Binding-site contacts:
Ligand atom C20 contacts residue VAL246 of chain 1.A at 3.6 Å (hydrophobic).
Ligand atom C21 contacts residue LYS242 of chain 1.A at 3.6 Å.
Ligand atom C17 contacts residue PHE300 of chain 1.A at 3.7 Å (hydrophobic).
Ligand atom C13 contacts residue TYR267 of chain 1.A at 3.8 Å (hydrophobic).
Ligand atom N10 contacts residue PHE300 of chain 1.A at 3.6 Å.
Ligand atom C4 contacts residue ILE263 of chain 1.A at 3.6 Å (hydrophobic).
Ligand atom C26 contacts residue MET189 of chain 1.A at 3.5 Å (hydrophobic).
Ligand atom N10 contacts residue ASN248 of chain 1.A at 3.0 Å (h-bond).
Ligand atom N3 contacts residue PHE300 of chain 1.A at 3.4 Å.
Ligand atom C8 contacts residue TYR74 of chain 1.A at 3.5 Å (hydrophobic).
Ligand atom C14 contacts residue VAL246 of chain 1.A at 3.8 Å (hydrophobic).
Ligand atom N1 contacts residue PHE300 of chain 1.A at 3.5 Å.
Ligand atom C16 contacts residue PHE304 of chain 1.A at 3.8 Å (hydrophobic).
Ligand atom F23 contacts residue MET189 of chain 1.A at 3.2 Å.
Ligand atom C26 contacts residue PHE304 of chain 1.A at 3.8 Å (hydrophobic).
Ligand atom N9 contacts residue PHE300 of chain 1.A at 3.8 Å.
Ligand atom N9 contacts residue TYR74 of chain 1.A at 3.6 Å.
Ligand atom F22 contacts residue LYS242 of chain 1.A at 3.5 Å.
Ligand atom C2 contacts residue PHE300 of chain 1.A at 3.4 Å (hydrophobic).
Ligand atom F23 contacts residue THR187 of chain 1.A at 3.2 Å.
Ligand atom C8 contacts residue ASN248 of chain 1.A at 3.8 Å.
Ligand atom CL1 contacts residue PHE300 of chain 1.A at 3.7 Å.
Ligand atom C25 contacts residue MET189 of chain 1.A at 3.4 Å (hydrophobic).
Ligand atom C5 contacts residue PHE300 of chain 1.A at 3.4 Å (hydrophobic).
Ligand atom N10 contacts residue GLN297 of chain 1.A at 2.9 Å (h-bond).
Ligand atom C12 contacts residue TYR267 of chain 1.A at 3.5 Å (hydrophobic).
Ligand atom C6 contacts residue ILE263 of chain 1.A at 3.7 Å (hydrophobic).
Ligand atom C18 contacts residue PHE300 of chain 1.A at 3.8 Å (hydrophobic).
Ligand atom C4 contacts residue PHE300 of chain 1.A at 3.4 Å (hydrophobic).
Ligand atom F22 contacts residue MET189 of chain 1.A at 3.5 Å.
Ligand atom N3 contacts residue ILE263 of chain 1.A at 3.7 Å.
Ligand atom N1 contacts residue GLN297 of chain 1.A at 3.4 Å (h-bond).
Ligand atom C6 contacts residue GLN297 of chain 1.A at 3.7 Å.
Ligand atom F22 contacts residue HIS192 of chain 1.A at 3.6 Å.
Ligand atom C25 contacts residue PHE304 of chain 1.A at 3.4 Å (hydrophobic).
Ligand atom CL1 contacts residue PHE286 of chain 1.A at 3.4 Å.
Ligand atom N9 contacts residue ASN248 of chain 1.A at 3.0 Å (h-bond).
Ligand atom N1 contacts residue ILE263 of chain 1.A at 3.7 Å.
Ligand atom C18 contacts residue TYR267 of chain 1.A at 3.4 Å (hydrophobic).
Ligand atom C6 contacts residue PHE300 of chain 1.A at 3.4 Å (hydrophobic).

This protein binds this small molecule.
Small molecule (SMILES): Nc1nc(Cl)nc2c1ncn2Cc1cc(OCC(F)F)cc(-c2ccncc2)c1

Sequence of chain 1.A:
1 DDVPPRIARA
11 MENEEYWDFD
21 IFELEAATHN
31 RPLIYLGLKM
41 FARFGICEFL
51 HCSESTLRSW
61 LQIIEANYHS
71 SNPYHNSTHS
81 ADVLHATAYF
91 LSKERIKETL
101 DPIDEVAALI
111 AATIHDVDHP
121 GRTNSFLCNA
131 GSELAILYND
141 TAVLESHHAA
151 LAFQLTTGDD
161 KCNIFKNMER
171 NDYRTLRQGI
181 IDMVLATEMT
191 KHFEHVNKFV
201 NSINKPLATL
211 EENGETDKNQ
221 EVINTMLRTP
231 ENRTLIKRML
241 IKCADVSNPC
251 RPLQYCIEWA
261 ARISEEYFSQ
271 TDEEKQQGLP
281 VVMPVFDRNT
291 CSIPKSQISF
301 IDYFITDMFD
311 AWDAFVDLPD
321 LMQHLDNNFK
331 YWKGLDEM